A protein and the small-molecule ligand that binds it are described below.
Small molecule (SMILES): CCCCC(=O)O

Sequence of chain 1.D:
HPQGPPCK

Binding-site contacts:
Ligand atom C4 contacts residue CYS7 of chain 1.D at 3.0 Å (hydrophobic).
Ligand atom C4 contacts residue HIS1 of chain 1.D at 3.6 Å.
Ligand atom C2 contacts residue HIS1 of chain 1.D at 1.3 Å.
Ligand atom C6 contacts residue CYS7 of chain 1.D at 1.8 Å (hydrophobic).
Ligand atom C3 contacts residue CYS7 of chain 1.D at 4.4 Å (hydrophobic).
Ligand atom C3 contacts residue HIS1 of chain 1.D at 2.3 Å.
Ligand atom O1 contacts residue HIS1 of chain 1.D at 2.2 Å (h-bond).
Ligand atom C5 contacts residue CYS7 of chain 1.D at 2.8 Å (hydrophobic).
Ligand atom O1 contacts residue PRO2 of chain 1.D at 3.4 Å (h-bond).
Ligand atom C2 contacts residue PRO2 of chain 1.D at 3.9 Å (hydrophobic).
Ligand atom C5 contacts residue HIS1 of chain 1.D at 4.4 Å.